Sequence of chain 41.A:
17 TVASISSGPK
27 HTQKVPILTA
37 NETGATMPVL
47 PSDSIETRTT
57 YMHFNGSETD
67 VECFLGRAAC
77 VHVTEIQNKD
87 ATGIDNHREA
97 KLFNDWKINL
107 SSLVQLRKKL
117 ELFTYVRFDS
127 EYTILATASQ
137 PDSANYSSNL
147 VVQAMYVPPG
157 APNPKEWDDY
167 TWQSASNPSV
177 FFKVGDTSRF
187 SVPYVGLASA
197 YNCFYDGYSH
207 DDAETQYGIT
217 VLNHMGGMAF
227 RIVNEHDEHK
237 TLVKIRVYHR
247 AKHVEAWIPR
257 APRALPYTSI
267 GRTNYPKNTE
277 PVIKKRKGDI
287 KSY

A small-molecule ligand and the protein it binds are described below.
Small molecule (SMILES): Cc1cc(CCCCCCCOc2ccc(C3=N[C@@H](C)CO3)cc2)on1

Sequence of chain 41.C:
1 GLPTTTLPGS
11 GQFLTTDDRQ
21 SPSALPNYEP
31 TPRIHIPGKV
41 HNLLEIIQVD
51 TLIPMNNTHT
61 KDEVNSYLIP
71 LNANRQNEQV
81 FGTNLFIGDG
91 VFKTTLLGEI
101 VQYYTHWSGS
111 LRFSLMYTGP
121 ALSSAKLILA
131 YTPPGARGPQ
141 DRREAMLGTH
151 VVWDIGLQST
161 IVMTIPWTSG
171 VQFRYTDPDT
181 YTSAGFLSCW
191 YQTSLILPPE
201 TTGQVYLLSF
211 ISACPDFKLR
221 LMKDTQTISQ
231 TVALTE

Binding-site contacts:
Ligand atom C3C contacts residue TYR128 of chain 41.A at 3.9 Å (hydrophobic).
Ligand atom C5B contacts residue TYR197 of chain 41.A at 3.7 Å (hydrophobic).
Ligand atom C4 contacts residue MET224 of chain 41.A at 3.8 Å (hydrophobic).
Ligand atom C7C contacts residue TYR128 of chain 41.A at 3.6 Å (hydrophobic).
Ligand atom C6C contacts residue MET221 of chain 41.A at 3.7 Å (hydrophobic).
Ligand atom C4 contacts residue TYR152 of chain 41.A at 3.9 Å (hydrophobic).
Ligand atom N3A contacts residue ASN219 of chain 41.A at 3.0 Å (h-bond).
Ligand atom C31 contacts residue VAL176 of chain 41.A at 3.3 Å (hydrophobic).
Ligand atom N2 contacts residue PHE186 of chain 41.A at 3.7 Å.
Ligand atom C5B contacts residue LEU106 of chain 41.A at 3.5 Å (hydrophobic).
Ligand atom C31 contacts residue ALA150 of chain 41.A at 3.5 Å (hydrophobic).
Ligand atom C5C contacts residue ILE104 of chain 41.A at 3.8 Å (hydrophobic).
Ligand atom C2C contacts residue VAL188 of chain 41.A at 3.2 Å (hydrophobic).
Ligand atom O1B contacts residue MET221 of chain 41.A at 3.4 Å.
Ligand atom C4C contacts residue TYR152 of chain 41.A at 3.8 Å (hydrophobic).
Ligand atom N2 contacts residue ALA24 of chain 41.C at 3.4 Å.
Ligand atom O1B contacts residue TYR128 of chain 41.A at 3.9 Å.
Ligand atom C5 contacts residue TYR152 of chain 41.A at 3.8 Å (hydrophobic).
Ligand atom C3 contacts residue PHE186 of chain 41.A at 3.8 Å (hydrophobic).
Ligand atom C1B contacts residue MET221 of chain 41.A at 3.8 Å (hydrophobic).
Ligand atom CM1 contacts residue SER107 of chain 41.A at 3.9 Å.
Ligand atom C3 contacts residue PRO174 of chain 41.A at 3.8 Å (hydrophobic).
Ligand atom C7C contacts residue TYR197 of chain 41.A at 3.8 Å (hydrophobic).
Ligand atom C4B contacts residue LEU106 of chain 41.A at 3.7 Å (hydrophobic).
Ligand atom C3C contacts residue VAL188 of chain 41.A at 3.3 Å (hydrophobic).
Ligand atom O1 contacts residue VAL188 of chain 41.A at 3.8 Å.
Ligand atom C5C contacts residue TYR128 of chain 41.A at 3.5 Å (hydrophobic).
Ligand atom C31 contacts residue SER175 of chain 41.A at 3.6 Å.
Ligand atom O1 contacts residue TYR152 of chain 41.A at 3.9 Å.
Ligand atom O1 contacts residue ALA24 of chain 41.C at 3.6 Å.
Ligand atom C3B contacts residue MET221 of chain 41.A at 3.8 Å (hydrophobic).
Ligand atom C2B contacts residue MET221 of chain 41.A at 3.5 Å (hydrophobic).
Ligand atom C5 contacts residue PHE186 of chain 41.A at 3.5 Å (hydrophobic).
Ligand atom C6B contacts residue TYR197 of chain 41.A at 3.6 Å (hydrophobic).
Ligand atom O1 contacts residue PHE186 of chain 41.A at 3.5 Å.
Ligand atom C4A contacts residue ASN219 of chain 41.A at 3.5 Å.
Ligand atom C6B contacts residue LEU106 of chain 41.A at 3.9 Å (hydrophobic).
Ligand atom C4 contacts residue PHE186 of chain 41.A at 3.6 Å (hydrophobic).
Ligand atom C6C contacts residue VAL191 of chain 41.A at 3.2 Å (hydrophobic).
Ligand atom C31 contacts residue PRO174 of chain 41.A at 3.4 Å (hydrophobic).